Sequence of chain 1.A:
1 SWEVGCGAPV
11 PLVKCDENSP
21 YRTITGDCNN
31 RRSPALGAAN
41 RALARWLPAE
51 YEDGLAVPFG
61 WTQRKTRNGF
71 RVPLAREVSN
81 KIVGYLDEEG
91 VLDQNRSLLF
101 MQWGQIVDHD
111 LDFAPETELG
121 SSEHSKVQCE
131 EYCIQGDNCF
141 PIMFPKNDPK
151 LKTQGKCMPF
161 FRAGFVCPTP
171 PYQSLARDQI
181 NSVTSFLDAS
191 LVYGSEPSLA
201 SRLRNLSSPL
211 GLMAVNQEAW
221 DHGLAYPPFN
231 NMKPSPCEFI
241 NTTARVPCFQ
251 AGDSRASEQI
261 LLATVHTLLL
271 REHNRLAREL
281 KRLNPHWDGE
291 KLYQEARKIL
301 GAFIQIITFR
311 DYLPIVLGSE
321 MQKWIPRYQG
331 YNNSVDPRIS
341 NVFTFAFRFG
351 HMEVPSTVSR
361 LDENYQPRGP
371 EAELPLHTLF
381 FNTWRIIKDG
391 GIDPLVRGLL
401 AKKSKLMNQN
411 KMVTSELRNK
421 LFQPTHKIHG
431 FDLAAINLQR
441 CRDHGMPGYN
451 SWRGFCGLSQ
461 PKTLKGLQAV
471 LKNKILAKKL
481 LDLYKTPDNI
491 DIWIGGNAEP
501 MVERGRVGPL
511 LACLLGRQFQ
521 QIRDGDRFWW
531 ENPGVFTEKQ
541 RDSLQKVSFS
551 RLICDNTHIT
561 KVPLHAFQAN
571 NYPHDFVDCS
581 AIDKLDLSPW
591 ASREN

Binding-site contacts:
Ligand atom C5 contacts residue TRP384 of chain 1.A at 4.4 Å (hydrophobic).
Ligand atom O5 contacts residue ALA244 of chain 1.A at 3.8 Å.
Ligand atom C3 contacts residue ASN241 of chain 1.A at 3.9 Å.
Ligand atom C7 contacts residue TRP384 of chain 1.A at 4.2 Å (hydrophobic).
Ligand atom C4 contacts residue TRP384 of chain 1.A at 4.2 Å (hydrophobic).
Ligand atom N2 contacts residue ASN241 of chain 1.A at 3.0 Å (h-bond).
Ligand atom C1 contacts residue ALA244 of chain 1.A at 4.3 Å (hydrophobic).
Ligand atom C7 contacts residue ASN241 of chain 1.A at 3.4 Å.
Ligand atom O5 contacts residue ASN241 of chain 1.A at 2.4 Å (h-bond).
Ligand atom O7 contacts residue ASN241 of chain 1.A at 3.2 Å (h-bond).
Ligand atom C3 contacts residue TRP384 of chain 1.A at 4.4 Å (hydrophobic).
Ligand atom O7 contacts residue TRP384 of chain 1.A at 3.2 Å.
Ligand atom C2 contacts residue TRP384 of chain 1.A at 3.7 Å (hydrophobic).
Ligand atom O6 contacts residue LYS388 of chain 1.A at 3.5 Å.
Ligand atom C2 contacts residue ASN241 of chain 1.A at 2.5 Å.
Ligand atom C1 contacts residue TRP384 of chain 1.A at 4.0 Å (hydrophobic).
Ligand atom O3 contacts residue TRP384 of chain 1.A at 4.3 Å.
Ligand atom C1 contacts residue ASN241 of chain 1.A at 1.4 Å.
Ligand atom O5 contacts residue TRP384 of chain 1.A at 3.8 Å.
Ligand atom C4 contacts residue ASN241 of chain 1.A at 4.3 Å.
Ligand atom N2 contacts residue TRP384 of chain 1.A at 4.5 Å.
Ligand atom O6 contacts residue ALA244 of chain 1.A at 3.6 Å.
Ligand atom C5 contacts residue ASN241 of chain 1.A at 3.7 Å.
Ligand atom C6 contacts residue TRP384 of chain 1.A at 4.4 Å (hydrophobic).

A small-molecule ligand and the protein it binds are described below.
Small molecule (SMILES): CC(=O)N[C@@H]1[C@@H](O)[C@H](O)[C@@H](CO)O[C@H]1O